Sequence of chain 1.A:
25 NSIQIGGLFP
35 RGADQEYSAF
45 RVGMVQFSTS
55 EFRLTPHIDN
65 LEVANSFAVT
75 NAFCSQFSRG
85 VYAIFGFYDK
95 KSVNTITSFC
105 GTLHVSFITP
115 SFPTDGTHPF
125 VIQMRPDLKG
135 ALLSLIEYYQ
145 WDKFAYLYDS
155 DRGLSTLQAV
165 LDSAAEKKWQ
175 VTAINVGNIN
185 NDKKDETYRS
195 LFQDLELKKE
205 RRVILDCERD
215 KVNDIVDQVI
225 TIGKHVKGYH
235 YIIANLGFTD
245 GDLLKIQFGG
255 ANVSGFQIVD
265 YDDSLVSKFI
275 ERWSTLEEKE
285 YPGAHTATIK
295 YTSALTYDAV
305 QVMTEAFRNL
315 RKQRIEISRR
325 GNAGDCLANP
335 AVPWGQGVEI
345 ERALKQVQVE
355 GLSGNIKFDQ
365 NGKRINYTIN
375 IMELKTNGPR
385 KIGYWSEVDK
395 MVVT

A small-molecule ligand and the protein it binds are described below.
Small molecule (SMILES): CC(=O)N[C@H]1[C@H](O[C@H]2[C@H](O)[C@@H](NC(C)=O)CO[C@@H]2CO)O[C@H](CO)[C@@H](O)[C@@H]1O

Binding-site contacts:
Ligand atom C8 contacts residue ARG206 of chain 1.A at 4.5 Å.
Ligand atom C7 contacts residue ASN256 of chain 1.A at 3.2 Å.
Ligand atom C1 contacts residue ASN256 of chain 1.A at 1.4 Å.
Ligand atom C8 contacts residue HIS234 of chain 1.A at 4.3 Å.
Ligand atom N2 contacts residue HIS234 of chain 1.A at 4.1 Å.
Ligand atom C4 contacts residue ASN256 of chain 1.A at 4.2 Å.
Ligand atom O5 contacts residue ASN256 of chain 1.A at 2.4 Å (h-bond).
Ligand atom C8 contacts residue GLY232 of chain 1.A at 3.5 Å.
Ligand atom C8 contacts residue ASN256 of chain 1.A at 4.3 Å.
Ligand atom O7 contacts residue ASN256 of chain 1.A at 3.1 Å (h-bond).
Ligand atom C2 contacts residue ASN256 of chain 1.A at 2.4 Å.
Ligand atom C5 contacts residue ASN256 of chain 1.A at 3.7 Å.
Ligand atom C3 contacts residue ASN256 of chain 1.A at 3.8 Å.
Ligand atom N2 contacts residue ASN256 of chain 1.A at 2.8 Å (h-bond).